Sequence of chain 1.A:
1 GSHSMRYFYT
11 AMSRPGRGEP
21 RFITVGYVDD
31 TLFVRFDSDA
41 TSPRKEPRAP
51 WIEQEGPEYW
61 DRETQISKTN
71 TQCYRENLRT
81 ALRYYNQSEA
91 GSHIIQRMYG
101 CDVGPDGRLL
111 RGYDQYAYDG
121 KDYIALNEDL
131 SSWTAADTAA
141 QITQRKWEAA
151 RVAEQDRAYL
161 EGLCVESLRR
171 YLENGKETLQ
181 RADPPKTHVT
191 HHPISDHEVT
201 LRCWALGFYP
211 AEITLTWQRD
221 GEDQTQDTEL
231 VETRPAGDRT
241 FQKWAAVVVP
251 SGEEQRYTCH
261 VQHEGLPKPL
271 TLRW

Binding-site contacts:
Ligand atom CD contacts residue TYR9 of chain 1.A at 3.4 Å (hydrophobic).
Ligand atom N contacts residue TYR99 of chain 1.A at 2.8 Å (h-bond).
Ligand atom CG contacts residue TYR59 of chain 1.A at 3.3 Å (hydrophobic).
Ligand atom CG contacts residue TYR99 of chain 1.A at 3.2 Å (hydrophobic).
Ligand atom NH2 contacts residue GLY1 of chain 1.D at 2.9 Å (h-bond).
Ligand atom CB contacts residue TYR159 of chain 1.A at 3.3 Å (hydrophobic).
Ligand atom CG contacts residue GLU63 of chain 1.A at 3.3 Å.
Ligand atom O contacts residue GLY1 of chain 1.D at 2.7 Å (h-bond).
Ligand atom N contacts residue TYR7 of chain 1.A at 2.9 Å (h-bond).
Ligand atom CG contacts residue TYR7 of chain 1.A at 3.4 Å (hydrophobic).
Ligand atom CA contacts residue TYR171 of chain 1.A at 3.2 Å (hydrophobic).
Ligand atom OE1 contacts residue TYR99 of chain 1.A at 2.5 Å (h-bond).
Ligand atom C contacts residue TYR7 of chain 1.A at 3.3 Å (hydrophobic).
Ligand atom C contacts residue TYR99 of chain 1.A at 3.4 Å (hydrophobic).
Ligand atom OE1 contacts residue ARG62 of chain 1.A at 2.9 Å (salt-bridge).
Ligand atom OE2 contacts residue ARG170 of chain 1.A at 2.7 Å (salt-bridge).
Ligand atom SG contacts residue CYS73 of chain 1.A at 2.0 Å (h-bond).
Ligand atom CD contacts residue GLN155 of chain 1.A at 3.3 Å.
Ligand atom CA contacts residue TYR7 of chain 1.A at 3.2 Å (hydrophobic).
Ligand atom C contacts residue CYS73 of chain 1.A at 3.4 Å (hydrophobic).
Ligand atom OE1 contacts residue TYR9 of chain 1.A at 2.4 Å (h-bond).
Ligand atom CZ contacts residue GLN155 of chain 1.A at 3.4 Å.
Ligand atom CB contacts residue TYR99 of chain 1.A at 3.1 Å (hydrophobic).
Ligand atom CD contacts residue LYS45 of chain 1.A at 3.4 Å.
Ligand atom SG contacts residue ASN70 of chain 1.A at 3.4 Å (h-bond).
Ligand atom CD contacts residue TYR99 of chain 1.A at 3.2 Å (hydrophobic).
Ligand atom O contacts residue TYR159 of chain 1.A at 2.5 Å (h-bond).
Ligand atom CA contacts residue TYR99 of chain 1.A at 3.0 Å (hydrophobic).
Ligand atom CA contacts residue GLU63 of chain 1.A at 3.3 Å.
Ligand atom N contacts residue SER167 of chain 1.A at 2.9 Å (h-bond).
Ligand atom O contacts residue TYR7 of chain 1.A at 3.3 Å.
Ligand atom C contacts residue GLY1 of chain 1.D at 3.4 Å.
Ligand atom CG contacts residue LYS45 of chain 1.A at 3.4 Å.
Ligand atom CG contacts residue TYR171 of chain 1.A at 3.1 Å (hydrophobic).
Ligand atom CB contacts residue CYS73 of chain 1.A at 3.0 Å (hydrophobic).
Ligand atom CG contacts residue GLN155 of chain 1.A at 3.2 Å.
Ligand atom OE2 contacts residue LYS45 of chain 1.A at 2.6 Å (salt-bridge).
Ligand atom CE2 contacts residue ASP156 of chain 1.A at 3.3 Å.
Ligand atom N contacts residue TYR171 of chain 1.A at 2.5 Å (h-bond).
Ligand atom N contacts residue GLU63 of chain 1.A at 2.7 Å (salt-bridge).

A protein and the small-molecule ligand that binds it are described below.
Small molecule (SMILES): NC(N)=NCCC[C@H](NC(=O)CNC(=O)[C@H](Cc1ccccc1)NC(=O)[C@H](CCC(=O)O)NC(=O)[C@@H](N)CCC(=O)O)C(=O)N[C@@H](CS)C(=O)O

Sequence of chain 1.D:
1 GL